This protein binds this small molecule.
Small molecule (SMILES): O=C(O)Cn1cc(Br)c(C2CC2)n1

Sequence of chain 2.A:
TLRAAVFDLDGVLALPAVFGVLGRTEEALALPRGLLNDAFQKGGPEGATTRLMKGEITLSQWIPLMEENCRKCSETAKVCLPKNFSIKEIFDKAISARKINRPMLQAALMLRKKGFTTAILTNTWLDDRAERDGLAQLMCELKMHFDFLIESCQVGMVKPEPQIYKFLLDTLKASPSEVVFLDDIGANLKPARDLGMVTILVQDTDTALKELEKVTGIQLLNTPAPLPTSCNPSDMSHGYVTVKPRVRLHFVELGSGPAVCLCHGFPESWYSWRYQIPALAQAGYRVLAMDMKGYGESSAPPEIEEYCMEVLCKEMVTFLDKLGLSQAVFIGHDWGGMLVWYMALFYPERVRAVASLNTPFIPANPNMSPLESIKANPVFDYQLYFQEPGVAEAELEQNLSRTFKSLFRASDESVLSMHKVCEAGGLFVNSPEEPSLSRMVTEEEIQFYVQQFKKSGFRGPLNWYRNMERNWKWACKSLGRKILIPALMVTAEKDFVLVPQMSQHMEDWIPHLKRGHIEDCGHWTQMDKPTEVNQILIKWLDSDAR

Binding-site contacts:
Ligand atom BR1 contacts residue LEU408 of chain 2.A at 4.3 Å.
Ligand atom C6 contacts residue TYR383 of chain 2.A at 3.3 Å (hydrophobic).
Ligand atom C10 contacts residue PHE497 of chain 2.A at 4.2 Å (hydrophobic).
Ligand atom C4 contacts residue TRP525 of chain 2.A at 4.3 Å (hydrophobic).
Ligand atom N3 contacts residue HIS524 of chain 2.A at 3.8 Å.
Ligand atom O13 contacts residue LYS495 of chain 2.A at 4.2 Å.
Ligand atom C5 contacts residue MET419 of chain 2.A at 4.0 Å (hydrophobic).
Ligand atom O12 contacts residue PHE497 of chain 2.A at 3.8 Å.
Ligand atom N3 contacts residue VAL498 of chain 2.A at 3.8 Å.
Ligand atom C8 contacts residue ASP335 of chain 2.A at 3.5 Å.
Ligand atom C6 contacts residue HIS524 of chain 2.A at 4.1 Å.
Ligand atom N2 contacts residue HIS524 of chain 2.A at 4.2 Å.
Ligand atom O13 contacts residue ASP496 of chain 2.A at 3.8 Å.
Ligand atom C10 contacts residue VAL498 of chain 2.A at 4.2 Å (hydrophobic).
Ligand atom C8 contacts residue VAL498 of chain 2.A at 3.9 Å (hydrophobic).
Ligand atom C8 contacts residue TYR383 of chain 2.A at 3.7 Å (hydrophobic).
Ligand atom C9 contacts residue HIS524 of chain 2.A at 3.2 Å.
Ligand atom C10 contacts residue ASP496 of chain 2.A at 3.7 Å.
Ligand atom O13 contacts residue PHE497 of chain 2.A at 3.9 Å.
Ligand atom BR1 contacts residue TYR383 of chain 2.A at 4.4 Å.
Ligand atom C9 contacts residue TYR383 of chain 2.A at 3.5 Å (hydrophobic).
Ligand atom C7 contacts residue HIS524 of chain 2.A at 4.0 Å.
Ligand atom C8 contacts residue LEU499 of chain 2.A at 4.4 Å (hydrophobic).
Ligand atom O12 contacts residue VAL498 of chain 2.A at 3.2 Å.
Ligand atom C5 contacts residue TRP525 of chain 2.A at 4.0 Å (hydrophobic).
Ligand atom C8 contacts residue HIS524 of chain 2.A at 3.0 Å.
Ligand atom C6 contacts residue VAL498 of chain 2.A at 4.2 Å (hydrophobic).
Ligand atom N2 contacts residue MET419 of chain 2.A at 4.5 Å.
Ligand atom C6 contacts residue ASP335 of chain 2.A at 4.4 Å.
Ligand atom C4 contacts residue MET419 of chain 2.A at 4.1 Å (hydrophobic).
Ligand atom O13 contacts residue HIS524 of chain 2.A at 3.3 Å.
Ligand atom O12 contacts residue ASP496 of chain 2.A at 2.9 Å (salt-bridge).
Ligand atom C9 contacts residue ASP335 of chain 2.A at 3.0 Å.
Ligand atom C10 contacts residue HIS524 of chain 2.A at 3.4 Å.
Ligand atom C1 contacts residue HIS524 of chain 2.A at 4.2 Å.
Ligand atom C1 contacts residue VAL498 of chain 2.A at 4.3 Å (hydrophobic).
Ligand atom O12 contacts residue HIS524 of chain 2.A at 3.7 Å.